Sequence of chain 1.L:
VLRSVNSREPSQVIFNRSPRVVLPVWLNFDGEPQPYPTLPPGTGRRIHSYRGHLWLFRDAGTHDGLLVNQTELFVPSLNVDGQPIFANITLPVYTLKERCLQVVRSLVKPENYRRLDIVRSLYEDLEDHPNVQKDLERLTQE

Binding-site contacts:
Ligand atom CAX contacts residue TYR47 of chain 1.L at 3.7 Å (hydrophobic).
Ligand atom CA contacts residue TYR47 of chain 1.L at 3.8 Å (hydrophobic).
Ligand atom CAT contacts residue TYR61 of chain 1.L at 3.7 Å (hydrophobic).
Ligand atom CAL contacts residue LEU50 of chain 1.L at 3.9 Å (hydrophobic).
Ligand atom CD2 contacts residue TRP37 of chain 1.L at 3.5 Å (hydrophobic).
Ligand atom CG contacts residue TRP66 of chain 1.L at 3.6 Å (hydrophobic).
Ligand atom NAQ contacts residue ARG56 of chain 1.L at 3.0 Å (salt-bridge).
Ligand atom C contacts residue HIS59 of chain 1.L at 3.6 Å.
Ligand atom CB contacts residue HIS59 of chain 1.L at 3.5 Å.
Ligand atom CAH contacts residue TYR47 of chain 1.L at 3.6 Å (hydrophobic).
Ligand atom NAR contacts residue HIS59 of chain 1.L at 3.0 Å (h-bond).
Ligand atom CAJ contacts residue ILE58 of chain 1.L at 3.5 Å (hydrophobic).
Ligand atom OAE contacts residue TYR61 of chain 1.L at 3.6 Å.
Ligand atom CAY contacts residue ILE58 of chain 1.L at 3.5 Å (hydrophobic).
Ligand atom CAL contacts residue ARG56 of chain 1.L at 3.8 Å.
Ligand atom CAH contacts residue HIS59 of chain 1.L at 3.9 Å.
Ligand atom CG contacts residue TRP37 of chain 1.L at 3.9 Å (hydrophobic).
Ligand atom CA contacts residue HIS59 of chain 1.L at 3.4 Å.
Ligand atom OD1 contacts residue TYR61 of chain 1.L at 3.7 Å.
Ligand atom CAJ contacts residue TYR47 of chain 1.L at 3.5 Å (hydrophobic).
Ligand atom CG contacts residue SER60 of chain 1.L at 3.6 Å.
Ligand atom CD2 contacts residue HIS64 of chain 1.L at 3.8 Å.
Ligand atom CB contacts residue TYR47 of chain 1.L at 3.6 Å (hydrophobic).
Ligand atom CAL contacts residue PRO48 of chain 1.L at 3.3 Å (hydrophobic).
Ligand atom CB contacts residue TRP66 of chain 1.L at 3.5 Å (hydrophobic).
Ligand atom CAC contacts residue TRP37 of chain 1.L at 3.9 Å (hydrophobic).
Ligand atom OD1 contacts residue SER60 of chain 1.L at 2.6 Å (h-bond).
Ligand atom OAS contacts residue PHE25 of chain 1.L at 3.8 Å.
Ligand atom O contacts residue TYR47 of chain 1.L at 2.7 Å (h-bond).
Ligand atom CD2 contacts residue TYR47 of chain 1.L at 3.5 Å (hydrophobic).
Ligand atom CAC contacts residue TYR47 of chain 1.L at 3.6 Å (hydrophobic).
Ligand atom CAX contacts residue ILE58 of chain 1.L at 3.6 Å (hydrophobic).
Ligand atom CAV contacts residue TYR47 of chain 1.L at 3.8 Å (hydrophobic).
Ligand atom N contacts residue TYR47 of chain 1.L at 3.6 Å.
Ligand atom C contacts residue TYR47 of chain 1.L at 3.5 Å (hydrophobic).
Ligand atom CG contacts residue HIS64 of chain 1.L at 3.6 Å.
Ligand atom NAQ contacts residue PRO48 of chain 1.L at 3.7 Å.
Ligand atom OAS contacts residue ILE58 of chain 1.L at 3.7 Å.
Ligand atom CAW contacts residue ILE58 of chain 1.L at 3.9 Å (hydrophobic).
Ligand atom OD1 contacts residue HIS64 of chain 1.L at 2.7 Å (h-bond).

A protein and the small-molecule ligand that binds it are described below.
Small molecule (SMILES): Cc1ncoc1-c1ccc(CNC(=O)[C@@H]2C[C@@H](O)CN2C(=O)CC(C)(C)C)cc1